Binding-site contacts:
Ligand atom C1 contacts residue ASN355 of chain 1.M at 1.4 Å.
Ligand atom C4 contacts residue GLN332 of chain 1.M at 4.5 Å.
Ligand atom N2 contacts residue ASN355 of chain 1.M at 2.9 Å (h-bond).
Ligand atom C8 contacts residue ASN355 of chain 1.M at 4.3 Å.
Ligand atom C8 contacts residue LEU338 of chain 1.M at 4.3 Å (hydrophobic).
Ligand atom C3 contacts residue GLN332 of chain 1.M at 4.3 Å.
Ligand atom C5 contacts residue ASN355 of chain 1.M at 3.7 Å.
Ligand atom N2 contacts residue TRP387 of chain 1.M at 4.3 Å.
Ligand atom C8 contacts residue THR342 of chain 1.M at 3.7 Å.
Ligand atom O4 contacts residue GLN332 of chain 1.M at 4.2 Å.
Ligand atom C7 contacts residue TRP387 of chain 1.M at 4.0 Å (hydrophobic).
Ligand atom O7 contacts residue TRP387 of chain 1.M at 4.0 Å.
Ligand atom C1 contacts residue SER357 of chain 1.M at 3.4 Å.
Ligand atom O5 contacts residue ASN355 of chain 1.M at 2.4 Å (h-bond).
Ligand atom C3 contacts residue ASN355 of chain 1.M at 3.8 Å.
Ligand atom C2 contacts residue ASN355 of chain 1.M at 2.5 Å.
Ligand atom O5 contacts residue SER357 of chain 1.M at 3.4 Å (h-bond).
Ligand atom C7 contacts residue ASN355 of chain 1.M at 4.0 Å.
Ligand atom C5 contacts residue GLN332 of chain 1.M at 4.0 Å.
Ligand atom C4 contacts residue ASN355 of chain 1.M at 4.2 Å.
Ligand atom C8 contacts residue THR341 of chain 1.M at 4.0 Å.
Ligand atom C8 contacts residue TRP387 of chain 1.M at 4.3 Å (hydrophobic).
Ligand atom C5 contacts residue SER357 of chain 1.M at 4.0 Å.

Sequence of chain 1.M:
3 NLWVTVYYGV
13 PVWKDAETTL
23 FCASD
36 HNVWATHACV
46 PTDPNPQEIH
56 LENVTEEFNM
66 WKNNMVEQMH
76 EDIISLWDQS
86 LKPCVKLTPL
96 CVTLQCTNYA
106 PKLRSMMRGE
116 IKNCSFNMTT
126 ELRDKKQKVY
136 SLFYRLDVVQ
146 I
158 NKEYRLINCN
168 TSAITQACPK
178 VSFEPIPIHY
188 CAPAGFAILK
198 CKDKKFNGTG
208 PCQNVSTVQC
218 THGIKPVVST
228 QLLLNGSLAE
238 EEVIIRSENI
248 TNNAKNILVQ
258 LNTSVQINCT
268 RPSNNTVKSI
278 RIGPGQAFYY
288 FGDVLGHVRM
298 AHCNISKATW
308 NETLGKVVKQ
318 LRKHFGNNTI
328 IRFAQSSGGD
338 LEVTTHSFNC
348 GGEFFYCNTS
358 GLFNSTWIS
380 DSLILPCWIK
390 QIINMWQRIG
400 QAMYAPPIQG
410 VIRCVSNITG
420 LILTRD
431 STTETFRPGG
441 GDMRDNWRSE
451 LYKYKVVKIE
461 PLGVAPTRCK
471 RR

A protein and the small-molecule ligand that binds it are described below.
Small molecule (SMILES): CC(=O)N[C@@H]1[C@@H](O)[C@H](O)[C@@H](CO)O[C@H]1O